The protein below binds the small molecule below.
Small molecule (SMILES): CC(=O)N[C@@H]1[C@@H](O)[C@H](O)[C@@H](CO)O[C@H]1O

Sequence of chain 2.B:
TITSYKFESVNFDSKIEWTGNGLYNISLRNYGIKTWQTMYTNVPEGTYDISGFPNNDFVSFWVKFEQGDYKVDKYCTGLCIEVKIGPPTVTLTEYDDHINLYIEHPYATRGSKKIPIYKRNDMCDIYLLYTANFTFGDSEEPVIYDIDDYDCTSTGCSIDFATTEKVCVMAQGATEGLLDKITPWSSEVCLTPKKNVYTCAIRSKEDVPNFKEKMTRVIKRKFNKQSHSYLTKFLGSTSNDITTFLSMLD

Binding-site contacts:
Ligand atom O5 contacts residue PRO142 of chain 2.B at 4.4 Å.
Ligand atom O7 contacts residue MET170 of chain 2.B at 3.6 Å.
Ligand atom C3 contacts residue ASN133 of chain 2.B at 3.8 Å.
Ligand atom C4 contacts residue ASN133 of chain 2.B at 4.2 Å.
Ligand atom C7 contacts residue ASN133 of chain 2.B at 4.1 Å.
Ligand atom N2 contacts residue ASN133 of chain 2.B at 2.9 Å (h-bond).
Ligand atom C6 contacts residue ILE144 of chain 2.B at 4.0 Å (hydrophobic).
Ligand atom C7 contacts residue MET170 of chain 2.B at 4.0 Å (hydrophobic).
Ligand atom N2 contacts residue TRP185 of chain 2.B at 4.0 Å.
Ligand atom C5 contacts residue ASN133 of chain 2.B at 3.7 Å.
Ligand atom C1 contacts residue ASN133 of chain 2.B at 1.4 Å.
Ligand atom O5 contacts residue ASN133 of chain 2.B at 2.4 Å (h-bond).
Ligand atom O5 contacts residue ILE144 of chain 2.B at 3.1 Å.
Ligand atom N2 contacts residue MET170 of chain 2.B at 4.4 Å.
Ligand atom C2 contacts residue ASN133 of chain 2.B at 2.4 Å.
Ligand atom C8 contacts residue TRP185 of chain 2.B at 3.9 Å (hydrophobic).
Ligand atom C1 contacts residue ILE144 of chain 2.B at 3.5 Å (hydrophobic).
Ligand atom C7 contacts residue TRP185 of chain 2.B at 4.5 Å (hydrophobic).
Ligand atom C5 contacts residue ILE144 of chain 2.B at 3.9 Å (hydrophobic).